Binding-site contacts:
Ligand atom N2 contacts residue ILE211 of chain 23.E at 4.3 Å.
Ligand atom O5 contacts residue ASN212 of chain 23.E at 2.4 Å (h-bond).
Ligand atom O7 contacts residue ASN212 of chain 23.E at 4.5 Å.
Ligand atom C1 contacts residue ASN212 of chain 23.E at 1.4 Å.
Ligand atom N2 contacts residue ASN212 of chain 23.E at 2.9 Å (h-bond).
Ligand atom C3 contacts residue ASN212 of chain 23.E at 3.8 Å.
Ligand atom C1 contacts residue ILE211 of chain 23.E at 4.2 Å (hydrophobic).
Ligand atom C7 contacts residue ASN212 of chain 23.E at 3.9 Å.
Ligand atom C5 contacts residue ASN212 of chain 23.E at 3.7 Å.
Ligand atom C2 contacts residue ASN212 of chain 23.E at 2.4 Å.
Ligand atom C4 contacts residue ASN212 of chain 23.E at 4.2 Å.

This small molecule binds to this protein.
Small molecule (SMILES): CC(=O)N[C@@H]1[C@@H](O)[C@H](O)[C@@H](CO)O[C@H]1O

Sequence of chain 23.E:
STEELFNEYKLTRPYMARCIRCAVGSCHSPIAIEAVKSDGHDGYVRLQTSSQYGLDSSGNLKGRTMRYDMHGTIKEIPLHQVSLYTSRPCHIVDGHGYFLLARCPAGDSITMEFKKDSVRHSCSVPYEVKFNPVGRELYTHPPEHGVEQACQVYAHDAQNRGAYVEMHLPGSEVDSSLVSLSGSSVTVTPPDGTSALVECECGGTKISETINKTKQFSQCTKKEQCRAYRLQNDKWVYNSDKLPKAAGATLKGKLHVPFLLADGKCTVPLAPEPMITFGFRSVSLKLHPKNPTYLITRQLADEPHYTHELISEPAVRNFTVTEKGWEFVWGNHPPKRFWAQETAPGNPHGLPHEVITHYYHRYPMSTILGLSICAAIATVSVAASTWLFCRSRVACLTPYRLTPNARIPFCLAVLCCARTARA